Binding-site contacts:
Ligand atom C3 contacts residue GLU51 of chain 1.G at 4.4 Å.
Ligand atom O4 contacts residue GLN56 of chain 1.G at 4.1 Å.
Ligand atom O6 contacts residue ARG13 of chain 1.G at 4.3 Å.
Ligand atom O6 contacts residue GLN61 of chain 1.G at 3.0 Å (h-bond).
Ligand atom C6 contacts residue TRP88 of chain 1.G at 3.7 Å (hydrophobic).
Ligand atom C1 contacts residue GLN56 of chain 1.G at 4.4 Å.
Ligand atom O3 contacts residue GLN56 of chain 1.G at 3.4 Å (h-bond).
Ligand atom O6 contacts residue ASN14 of chain 1.G at 4.2 Å.
Ligand atom O6 contacts residue HIS57 of chain 1.G at 3.7 Å.
Ligand atom C4 contacts residue LYS91 of chain 1.G at 3.9 Å.
Ligand atom O3 contacts residue ASN90 of chain 1.G at 2.7 Å (h-bond).
Ligand atom O6 contacts residue TRP88 of chain 1.G at 3.9 Å.
Ligand atom O3 contacts residue GLU51 of chain 1.G at 4.0 Å.
Ligand atom C5 contacts residue GLN56 of chain 1.G at 4.2 Å.
Ligand atom C6 contacts residue GLU51 of chain 1.G at 4.5 Å.
Ligand atom C5 contacts residue TRP88 of chain 1.G at 3.6 Å (hydrophobic).
Ligand atom C7 contacts residue ILE58 of chain 1.G at 4.4 Å (hydrophobic).
Ligand atom O5 contacts residue GLN56 of chain 1.G at 3.5 Å (h-bond).
Ligand atom O3 contacts residue TRP88 of chain 1.G at 3.7 Å.
Ligand atom O2 contacts residue ASN14 of chain 1.G at 4.5 Å.
Ligand atom O4 contacts residue GLU51 of chain 1.G at 2.6 Å (salt-bridge).
Ligand atom C8 contacts residue ILE58 of chain 1.G at 3.5 Å (hydrophobic).
Ligand atom C6 contacts residue HIS57 of chain 1.G at 3.6 Å.
Ligand atom C3 contacts residue GLN56 of chain 1.G at 3.8 Å.
Ligand atom O6 contacts residue GLN56 of chain 1.G at 3.1 Å (h-bond).
Ligand atom C4 contacts residue GLU51 of chain 1.G at 3.4 Å.
Ligand atom C4 contacts residue TRP88 of chain 1.G at 3.5 Å (hydrophobic).
Ligand atom O4 contacts residue LYS91 of chain 1.G at 2.9 Å (salt-bridge).
Ligand atom C6 contacts residue GLN61 of chain 1.G at 4.0 Å.
Ligand atom C3 contacts residue TRP88 of chain 1.G at 3.5 Å (hydrophobic).
Ligand atom C6 contacts residue GLN56 of chain 1.G at 3.6 Å.
Ligand atom O2 contacts residue ASN90 of chain 1.G at 2.9 Å (h-bond).
Ligand atom C2 contacts residue ASN90 of chain 1.G at 4.0 Å.
Ligand atom O4 contacts residue GLN56 of chain 1.G at 3.3 Å.
Ligand atom C4 contacts residue GLN56 of chain 1.G at 4.4 Å.
Ligand atom C3 contacts residue ASN90 of chain 1.G at 3.6 Å.
Ligand atom C2 contacts residue LYS91 of chain 1.G at 3.9 Å.
Ligand atom C3 contacts residue LYS91 of chain 1.G at 3.7 Å.
Ligand atom O3 contacts residue LYS91 of chain 1.G at 2.8 Å (salt-bridge).

Sequence of chain 1.G:
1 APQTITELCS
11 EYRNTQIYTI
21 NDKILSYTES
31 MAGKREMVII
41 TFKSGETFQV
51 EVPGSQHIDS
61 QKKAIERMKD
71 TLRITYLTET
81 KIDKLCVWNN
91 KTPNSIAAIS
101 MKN

This small molecule binds to this protein.
Small molecule (SMILES): CC(=O)N[C@H]1[C@H](O[C@@H]2[C@@H](O)[C@H](O)O[C@H](CO)[C@@H]2O)O[C@H](CO)[C@@H](O[C@@H]2O[C@H](CO)[C@H](O)[C@H](O)[C@H]2O)[C@@H]1O